Sequence of chain 1.E:
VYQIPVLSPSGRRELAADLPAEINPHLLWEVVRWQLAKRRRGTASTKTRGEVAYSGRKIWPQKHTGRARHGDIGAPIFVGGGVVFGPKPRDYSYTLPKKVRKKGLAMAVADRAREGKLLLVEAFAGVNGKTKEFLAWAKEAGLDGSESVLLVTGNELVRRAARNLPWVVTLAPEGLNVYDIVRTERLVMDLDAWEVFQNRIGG

The protein below binds the small molecule below.
Small molecule (SMILES): NC(=[NH2+])NCCC[C@H](N)C(=O)O

Binding-site contacts:
Ligand atom NH1 contacts residue LEU176 of chain 1.E at 3.9 Å.
Ligand atom OXT contacts residue MG1 of chain 1.BP at 3.3 Å.
Ligand atom CZ contacts residue THR175 of chain 1.E at 3.6 Å.
Ligand atom NH1 contacts residue ARG164 of chain 1.E at 3.1 Å (salt-bridge).
Ligand atom O contacts residue MG1 of chain 1.BP at 4.1 Å.
Ligand atom NE contacts residue THR175 of chain 1.E at 3.4 Å (h-bond).
Ligand atom C contacts residue MG1 of chain 1.BP at 4.1 Å.
Ligand atom NH1 contacts residue THR175 of chain 1.E at 3.1 Å (h-bond).
Ligand atom NH2 contacts residue ARG164 of chain 1.E at 4.3 Å.
Ligand atom CZ contacts residue ARG164 of chain 1.E at 4.1 Å.